Sequence of chain 1.E:
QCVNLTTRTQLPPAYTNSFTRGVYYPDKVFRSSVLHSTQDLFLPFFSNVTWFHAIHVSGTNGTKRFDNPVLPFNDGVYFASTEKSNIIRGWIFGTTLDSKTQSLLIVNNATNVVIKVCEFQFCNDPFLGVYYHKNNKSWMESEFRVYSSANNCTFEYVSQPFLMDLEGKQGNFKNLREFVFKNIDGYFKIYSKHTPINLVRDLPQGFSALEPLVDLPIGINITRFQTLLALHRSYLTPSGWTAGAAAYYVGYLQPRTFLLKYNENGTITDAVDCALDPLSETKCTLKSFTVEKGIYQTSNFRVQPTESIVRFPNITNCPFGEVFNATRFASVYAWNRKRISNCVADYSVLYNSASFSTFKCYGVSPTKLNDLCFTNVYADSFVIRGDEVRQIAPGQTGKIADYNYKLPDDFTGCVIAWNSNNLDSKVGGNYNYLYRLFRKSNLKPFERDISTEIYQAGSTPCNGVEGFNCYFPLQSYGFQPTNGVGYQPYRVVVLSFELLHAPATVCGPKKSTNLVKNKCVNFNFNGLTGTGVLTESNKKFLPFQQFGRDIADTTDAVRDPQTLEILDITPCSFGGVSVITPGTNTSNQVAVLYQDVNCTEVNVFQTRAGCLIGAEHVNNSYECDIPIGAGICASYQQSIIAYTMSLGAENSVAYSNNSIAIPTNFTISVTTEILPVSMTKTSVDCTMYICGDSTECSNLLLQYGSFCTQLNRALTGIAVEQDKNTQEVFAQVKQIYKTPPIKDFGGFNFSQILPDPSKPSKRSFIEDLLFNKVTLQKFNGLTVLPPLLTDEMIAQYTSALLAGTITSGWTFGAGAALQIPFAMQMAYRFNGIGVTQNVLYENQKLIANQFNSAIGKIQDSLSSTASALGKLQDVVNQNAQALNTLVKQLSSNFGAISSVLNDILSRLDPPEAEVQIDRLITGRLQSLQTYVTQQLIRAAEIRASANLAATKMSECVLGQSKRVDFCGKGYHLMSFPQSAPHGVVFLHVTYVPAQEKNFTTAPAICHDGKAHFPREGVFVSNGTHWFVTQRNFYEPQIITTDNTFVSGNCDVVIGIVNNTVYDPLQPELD

Binding-site contacts:
Ligand atom O7 contacts residue ASN696 of chain 1.C at 4.5 Å.
Ligand atom O5 contacts residue ASP783 of chain 1.E at 3.9 Å.
Ligand atom C4 contacts residue ASN696 of chain 1.C at 4.2 Å.
Ligand atom C1 contacts residue ASN696 of chain 1.C at 1.4 Å.
Ligand atom C8 contacts residue ASN696 of chain 1.C at 4.2 Å.
Ligand atom C5 contacts residue ASN696 of chain 1.C at 3.8 Å.
Ligand atom C3 contacts residue ASN696 of chain 1.C at 3.7 Å.
Ligand atom N2 contacts residue ASN696 of chain 1.C at 2.9 Å (h-bond).
Ligand atom C7 contacts residue ASN696 of chain 1.C at 3.7 Å.
Ligand atom C2 contacts residue ASP783 of chain 1.E at 4.3 Å.
Ligand atom C2 contacts residue ASN696 of chain 1.C at 2.4 Å.
Ligand atom O5 contacts residue ASN696 of chain 1.C at 2.5 Å (h-bond).
Ligand atom C1 contacts residue ASP783 of chain 1.E at 4.1 Å.

Sequence of chain 1.C:
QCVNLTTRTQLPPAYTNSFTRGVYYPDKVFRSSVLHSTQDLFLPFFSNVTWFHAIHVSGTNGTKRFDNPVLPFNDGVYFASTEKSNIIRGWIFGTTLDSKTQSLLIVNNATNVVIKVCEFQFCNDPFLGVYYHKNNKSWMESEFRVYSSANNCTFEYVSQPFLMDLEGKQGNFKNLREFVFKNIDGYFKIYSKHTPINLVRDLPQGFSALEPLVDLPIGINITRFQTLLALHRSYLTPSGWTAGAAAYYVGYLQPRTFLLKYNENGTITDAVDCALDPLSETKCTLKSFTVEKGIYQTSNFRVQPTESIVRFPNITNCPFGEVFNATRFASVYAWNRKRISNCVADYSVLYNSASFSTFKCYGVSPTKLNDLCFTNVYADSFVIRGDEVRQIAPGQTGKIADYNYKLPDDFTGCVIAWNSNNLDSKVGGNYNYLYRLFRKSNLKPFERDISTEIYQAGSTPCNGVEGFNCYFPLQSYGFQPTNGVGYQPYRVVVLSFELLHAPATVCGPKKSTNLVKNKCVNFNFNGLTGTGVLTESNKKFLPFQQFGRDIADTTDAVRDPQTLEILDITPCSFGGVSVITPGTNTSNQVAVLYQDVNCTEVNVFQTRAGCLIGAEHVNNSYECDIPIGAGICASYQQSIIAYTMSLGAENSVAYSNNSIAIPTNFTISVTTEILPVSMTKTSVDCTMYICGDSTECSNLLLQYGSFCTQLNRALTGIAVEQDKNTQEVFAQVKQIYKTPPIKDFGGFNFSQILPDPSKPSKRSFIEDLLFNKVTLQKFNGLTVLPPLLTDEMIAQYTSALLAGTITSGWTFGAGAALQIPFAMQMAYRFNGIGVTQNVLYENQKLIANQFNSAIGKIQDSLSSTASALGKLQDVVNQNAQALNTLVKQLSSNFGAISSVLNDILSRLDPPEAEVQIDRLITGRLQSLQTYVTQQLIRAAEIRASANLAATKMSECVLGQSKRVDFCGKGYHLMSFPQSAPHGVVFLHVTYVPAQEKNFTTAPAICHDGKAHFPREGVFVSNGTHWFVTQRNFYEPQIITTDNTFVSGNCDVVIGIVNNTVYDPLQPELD

The protein below binds the small molecule below.
Small molecule (SMILES): CC(=O)N[C@H]1[C@H](O[C@H]2[C@H](O)[C@@H](NC(C)=O)CO[C@@H]2CO)O[C@H](CO)[C@@H](O)[C@@H]1O